Binding-site contacts:
Ligand atom PB contacts residue GLY10 of chain 104.B at 3.9 Å.
Ligand atom PG contacts residue MG1 of chain 104.F at 3.5 Å.
Ligand atom O1B contacts residue MG1 of chain 104.F at 2.4 Å.
Ligand atom O6 contacts residue GLN15 of chain 104.B at 2.5 Å (h-bond).
Ligand atom O1G contacts residue ALA97 of chain 104.B at 3.0 Å (h-bond).
Ligand atom N1 contacts residue ASN226 of chain 104.B at 2.7 Å (h-bond).
Ligand atom C4' contacts residue SER138 of chain 104.B at 3.2 Å.
Ligand atom O2G contacts residue GLY142 of chain 104.B at 3.0 Å (h-bond).
Ligand atom O1G contacts residue THR143 of chain 104.B at 3.4 Å.
Ligand atom C6 contacts residue GLN15 of chain 104.B at 3.6 Å.
Ligand atom PG contacts residue GLY142 of chain 104.B at 3.9 Å.
Ligand atom O3' contacts residue GLU181 of chain 104.B at 3.3 Å (salt-bridge).
Ligand atom O1A contacts residue GLN11 of chain 104.B at 3.1 Å.
Ligand atom O1B contacts residue GLN11 of chain 104.B at 3.2 Å (h-bond).
Ligand atom O6 contacts residue TYR222 of chain 104.B at 3.8 Å.
Ligand atom O2G contacts residue ASN99 of chain 104.B at 2.9 Å (h-bond).
Ligand atom O3B contacts residue MG1 of chain 104.F at 3.8 Å.
Ligand atom O2B contacts residue GLY10 of chain 104.B at 3.2 Å.
Ligand atom O2A contacts residue GLN11 of chain 104.B at 3.5 Å (h-bond).
Ligand atom O3B contacts residue THR143 of chain 104.B at 3.1 Å (h-bond).
Ligand atom N3 contacts residue ASN204 of chain 104.B at 3.0 Å (h-bond).
Ligand atom O1B contacts residue GLY10 of chain 104.B at 3.7 Å.
Ligand atom O3B contacts residue GLY142 of chain 104.B at 3.5 Å (h-bond).
Ligand atom O4' contacts residue SER138 of chain 104.B at 3.3 Å (h-bond).
Ligand atom N2 contacts residue ASN226 of chain 104.B at 2.9 Å (h-bond).
Ligand atom N1 contacts residue TYR222 of chain 104.B at 3.2 Å.
Ligand atom C2 contacts residue TYR222 of chain 104.B at 3.5 Å (hydrophobic).
Ligand atom PB contacts residue THR143 of chain 104.B at 3.3 Å.
Ligand atom N3 contacts residue VAL169 of chain 104.B at 3.8 Å.
Ligand atom O3G contacts residue MG1 of chain 104.F at 2.5 Å.
Ligand atom C2 contacts residue ASN204 of chain 104.B at 3.4 Å.
Ligand atom PB contacts residue MG1 of chain 104.F at 3.7 Å.
Ligand atom N2 contacts residue ASN204 of chain 104.B at 2.6 Å (h-bond).
Ligand atom C6 contacts residue TYR222 of chain 104.B at 3.7 Å (hydrophobic).
Ligand atom O6 contacts residue ASN226 of chain 104.B at 3.1 Å (h-bond).
Ligand atom C2 contacts residue ASN226 of chain 104.B at 3.6 Å.
Ligand atom C6 contacts residue ASN226 of chain 104.B at 3.3 Å.
Ligand atom O2B contacts residue GLY144 of chain 104.B at 2.7 Å (h-bond).
Ligand atom O2B contacts residue THR143 of chain 104.B at 2.7 Å (h-bond).
Ligand atom O2A contacts residue CYS12 of chain 104.B at 3.3 Å (h-bond).

Sequence of chain 104.B:
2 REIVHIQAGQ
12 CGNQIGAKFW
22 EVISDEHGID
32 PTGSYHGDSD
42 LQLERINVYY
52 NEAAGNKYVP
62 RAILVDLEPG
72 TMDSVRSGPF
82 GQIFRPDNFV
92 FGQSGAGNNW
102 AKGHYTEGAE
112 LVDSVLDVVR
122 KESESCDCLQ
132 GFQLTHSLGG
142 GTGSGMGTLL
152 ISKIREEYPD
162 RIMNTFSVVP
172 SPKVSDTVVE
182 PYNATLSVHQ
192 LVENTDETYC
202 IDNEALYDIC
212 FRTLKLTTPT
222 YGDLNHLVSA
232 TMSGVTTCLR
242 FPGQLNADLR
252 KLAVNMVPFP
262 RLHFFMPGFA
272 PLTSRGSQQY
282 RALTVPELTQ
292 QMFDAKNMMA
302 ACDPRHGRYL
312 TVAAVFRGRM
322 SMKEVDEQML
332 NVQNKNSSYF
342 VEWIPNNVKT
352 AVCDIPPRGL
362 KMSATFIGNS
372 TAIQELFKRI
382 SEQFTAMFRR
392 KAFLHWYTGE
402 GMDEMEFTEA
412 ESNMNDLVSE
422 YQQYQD

The protein below binds the small molecule below.
Small molecule (SMILES): Nc1nc2c(ncn2[C@@H]2O[C@H](CO[P](=O)(O)C[P](=O)(O)OP(=O)(O)O)[C@@H](O)[C@H]2O)c(=O)[nH]1